Binding-site contacts:
Ligand atom O2P contacts residue HIS407 of chain 1.D at 4.1 Å.
Ligand atom N7 contacts residue PRO204 of chain 1.D at 4.1 Å.
Ligand atom O2P contacts residue ASP403 of chain 1.N at 3.9 Å.
Ligand atom O1P contacts residue HIS405 of chain 1.N at 3.9 Å.
Ligand atom C2 contacts residue GLY416 of chain 1.D at 3.6 Å.
Ligand atom C2 contacts residue ILE399 of chain 1.D at 4.3 Å (hydrophobic).
Ligand atom N6 contacts residue PRO204 of chain 1.D at 4.4 Å.
Ligand atom N6 contacts residue PRO408 of chain 1.D at 4.0 Å.
Ligand atom N1 contacts residue GLY416 of chain 1.D at 3.1 Å (h-bond).
Ligand atom C2' contacts residue HIS407 of chain 1.D at 4.0 Å.
Ligand atom C8 contacts residue SER409 of chain 1.D at 4.2 Å.
Ligand atom N3 contacts residue PRO408 of chain 1.D at 3.6 Å.
Ligand atom C8 contacts residue PRO408 of chain 1.D at 4.4 Å (hydrophobic).
Ligand atom O2P contacts residue GLY404 of chain 1.N at 4.2 Å.
Ligand atom N6 contacts residue PHE415 of chain 1.D at 4.4 Å.
Ligand atom N1 contacts residue PRO408 of chain 1.D at 3.8 Å.
Ligand atom N6 contacts residue SER409 of chain 1.D at 3.3 Å (h-bond).
Ligand atom C2' contacts residue PRO408 of chain 1.D at 4.3 Å (hydrophobic).
Ligand atom C5 contacts residue PRO408 of chain 1.D at 4.2 Å (hydrophobic).
Ligand atom N7 contacts residue SER409 of chain 1.D at 3.2 Å (h-bond).
Ligand atom C6 contacts residue PRO408 of chain 1.D at 3.8 Å (hydrophobic).
Ligand atom N6 contacts residue GLY416 of chain 1.D at 3.7 Å.
Ligand atom C6 contacts residue SER409 of chain 1.D at 3.8 Å.
Ligand atom N7 contacts residue HIS407 of chain 1.D at 3.8 Å.
Ligand atom N9 contacts residue PRO408 of chain 1.D at 3.8 Å.
Ligand atom C2 contacts residue PRO408 of chain 1.D at 4.0 Å (hydrophobic).
Ligand atom C5 contacts residue SER409 of chain 1.D at 3.7 Å.
Ligand atom N9 contacts residue HIS407 of chain 1.D at 4.4 Å.
Ligand atom C5 contacts residue PRO204 of chain 1.D at 4.1 Å (hydrophobic).
Ligand atom N6 contacts residue GLY414 of chain 1.D at 4.4 Å.
Ligand atom C8 contacts residue HIS407 of chain 1.D at 3.4 Å.
Ligand atom C6 contacts residue GLY416 of chain 1.D at 4.2 Å.
Ligand atom C1' contacts residue PRO408 of chain 1.D at 3.9 Å (hydrophobic).
Ligand atom C4 contacts residue PRO408 of chain 1.D at 3.9 Å (hydrophobic).
Ligand atom C6 contacts residue PRO204 of chain 1.D at 4.3 Å (hydrophobic).

The small molecule below binds the protein below.
Small molecule (SMILES): Nc1ncnc2c1ncn2[C@H]1C[C@H](O)[C@@H](COP(=O)(O)O)O1

Sequence of chain 1.D:
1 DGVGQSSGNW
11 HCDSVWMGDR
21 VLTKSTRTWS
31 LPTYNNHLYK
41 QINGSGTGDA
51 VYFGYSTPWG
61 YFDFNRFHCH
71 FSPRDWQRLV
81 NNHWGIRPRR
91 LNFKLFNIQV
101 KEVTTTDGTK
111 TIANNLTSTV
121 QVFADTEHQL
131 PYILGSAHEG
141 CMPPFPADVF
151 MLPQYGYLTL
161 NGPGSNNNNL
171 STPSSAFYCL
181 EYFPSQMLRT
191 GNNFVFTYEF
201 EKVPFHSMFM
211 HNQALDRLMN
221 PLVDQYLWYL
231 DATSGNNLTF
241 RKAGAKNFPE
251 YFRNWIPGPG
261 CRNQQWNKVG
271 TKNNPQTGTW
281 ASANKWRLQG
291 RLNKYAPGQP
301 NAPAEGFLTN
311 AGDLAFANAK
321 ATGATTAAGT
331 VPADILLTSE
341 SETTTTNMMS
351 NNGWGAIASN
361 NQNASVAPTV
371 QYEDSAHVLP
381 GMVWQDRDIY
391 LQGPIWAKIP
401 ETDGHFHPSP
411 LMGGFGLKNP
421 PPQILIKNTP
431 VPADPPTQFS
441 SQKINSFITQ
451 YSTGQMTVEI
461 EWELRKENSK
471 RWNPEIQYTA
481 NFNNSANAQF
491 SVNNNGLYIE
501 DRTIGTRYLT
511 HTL

Sequence of chain 1.N:
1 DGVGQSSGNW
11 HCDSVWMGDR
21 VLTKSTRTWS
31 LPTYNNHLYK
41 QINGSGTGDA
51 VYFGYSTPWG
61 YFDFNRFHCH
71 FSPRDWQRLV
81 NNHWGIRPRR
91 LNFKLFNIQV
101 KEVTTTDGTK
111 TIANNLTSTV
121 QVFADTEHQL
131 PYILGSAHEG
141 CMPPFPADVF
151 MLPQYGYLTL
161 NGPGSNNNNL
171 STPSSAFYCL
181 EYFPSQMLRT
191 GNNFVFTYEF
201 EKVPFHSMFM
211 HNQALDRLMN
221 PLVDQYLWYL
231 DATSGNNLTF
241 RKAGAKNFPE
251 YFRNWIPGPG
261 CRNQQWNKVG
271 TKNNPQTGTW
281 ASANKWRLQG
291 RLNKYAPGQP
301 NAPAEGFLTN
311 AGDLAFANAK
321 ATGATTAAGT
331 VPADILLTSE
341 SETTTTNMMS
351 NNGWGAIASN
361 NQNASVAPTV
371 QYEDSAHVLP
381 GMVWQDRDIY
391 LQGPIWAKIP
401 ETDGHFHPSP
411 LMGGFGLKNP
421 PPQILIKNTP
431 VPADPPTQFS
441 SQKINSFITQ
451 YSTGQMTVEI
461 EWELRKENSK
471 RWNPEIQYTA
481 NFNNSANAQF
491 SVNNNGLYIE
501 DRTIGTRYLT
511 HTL